Sequence of chain 1.K:
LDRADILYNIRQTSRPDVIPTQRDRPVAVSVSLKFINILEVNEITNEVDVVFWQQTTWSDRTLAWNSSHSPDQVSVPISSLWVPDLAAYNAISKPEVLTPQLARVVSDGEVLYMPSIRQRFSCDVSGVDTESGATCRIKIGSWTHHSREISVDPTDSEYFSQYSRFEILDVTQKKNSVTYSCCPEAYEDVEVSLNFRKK

Sequence of chain 1.O:
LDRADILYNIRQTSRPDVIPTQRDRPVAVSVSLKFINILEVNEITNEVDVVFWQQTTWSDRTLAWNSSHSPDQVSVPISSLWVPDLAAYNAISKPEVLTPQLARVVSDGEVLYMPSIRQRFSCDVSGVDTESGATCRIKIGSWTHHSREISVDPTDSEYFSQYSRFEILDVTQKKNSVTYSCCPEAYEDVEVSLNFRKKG

This small molecule binds to this protein.
Small molecule (SMILES): C[C@H](CCOC(=O)N(C)C)N(C)C

Binding-site contacts:
Ligand atom C13 contacts residue CYS188 of chain 1.O at 3.5 Å (hydrophobic).
Ligand atom N1 contacts residue TRP143 of chain 1.O at 2.8 Å (h-bond).
Ligand atom C9 contacts residue MET114 of chain 1.K at 4.1 Å (hydrophobic).
Ligand atom C12 contacts residue THR144 of chain 1.O at 3.5 Å.
Ligand atom O6 contacts residue MET114 of chain 1.K at 3.6 Å.
Ligand atom N5 contacts residue TRP143 of chain 1.O at 3.8 Å.
Ligand atom C8 contacts residue MET114 of chain 1.K at 4.0 Å (hydrophobic).
Ligand atom C10 contacts residue TYR89 of chain 1.O at 3.0 Å (hydrophobic).
Ligand atom C11 contacts residue TYR185 of chain 1.O at 3.6 Å (hydrophobic).
Ligand atom C11 contacts residue TYR89 of chain 1.O at 4.0 Å (hydrophobic).
Ligand atom C13 contacts residue TYR192 of chain 1.O at 3.3 Å (hydrophobic).
Ligand atom C7 contacts residue TRP143 of chain 1.O at 3.8 Å (hydrophobic).
Ligand atom C11 contacts residue TRP53 of chain 1.K at 3.9 Å (hydrophobic).
Ligand atom C9 contacts residue TRP143 of chain 1.O at 3.3 Å (hydrophobic).
Ligand atom N1 contacts residue TYR89 of chain 1.O at 4.2 Å.
Ligand atom N5 contacts residue THR144 of chain 1.O at 3.9 Å.
Ligand atom O3 contacts residue TRP143 of chain 1.O at 3.1 Å (h-bond).
Ligand atom C13 contacts residue TRP143 of chain 1.O at 4.1 Å (hydrophobic).
Ligand atom C13 contacts residue LEU112 of chain 1.K at 3.9 Å (hydrophobic).
Ligand atom O3 contacts residue MET114 of chain 1.K at 4.3 Å.
Ligand atom C4 contacts residue TRP143 of chain 1.O at 3.5 Å (hydrophobic).
Ligand atom C4 contacts residue TYR185 of chain 1.O at 4.5 Å (hydrophobic).
Ligand atom N1 contacts residue TYR192 of chain 1.O at 4.3 Å.
Ligand atom C2 contacts residue TRP143 of chain 1.O at 3.3 Å (hydrophobic).
Ligand atom C12 contacts residue ARG104 of chain 1.K at 3.4 Å.
Ligand atom C10 contacts residue TRP143 of chain 1.O at 3.1 Å (hydrophobic).
Ligand atom C7 contacts residue TYR89 of chain 1.O at 4.3 Å (hydrophobic).
Ligand atom O6 contacts residue THR144 of chain 1.O at 3.7 Å.
Ligand atom C4 contacts residue CYS188 of chain 1.O at 4.4 Å (hydrophobic).
Ligand atom C10 contacts residue TYR192 of chain 1.O at 3.7 Å (hydrophobic).
Ligand atom C2 contacts residue MET114 of chain 1.K at 3.9 Å (hydrophobic).
Ligand atom C8 contacts residue TRP143 of chain 1.O at 3.8 Å (hydrophobic).
Ligand atom C4 contacts residue TYR192 of chain 1.O at 3.5 Å (hydrophobic).
Ligand atom C12 contacts residue LEU112 of chain 1.K at 4.2 Å (hydrophobic).
Ligand atom C10 contacts residue SER142 of chain 1.O at 3.4 Å.
Ligand atom C13 contacts residue THR144 of chain 1.O at 4.3 Å.
Ligand atom N5 contacts residue LEU112 of chain 1.K at 4.0 Å.
Ligand atom C4 contacts residue CYS187 of chain 1.O at 4.2 Å (hydrophobic).
Ligand atom C9 contacts residue THR144 of chain 1.O at 3.9 Å.
Ligand atom O6 contacts residue TRP143 of chain 1.O at 3.7 Å.